Sequence of chain 1.C:
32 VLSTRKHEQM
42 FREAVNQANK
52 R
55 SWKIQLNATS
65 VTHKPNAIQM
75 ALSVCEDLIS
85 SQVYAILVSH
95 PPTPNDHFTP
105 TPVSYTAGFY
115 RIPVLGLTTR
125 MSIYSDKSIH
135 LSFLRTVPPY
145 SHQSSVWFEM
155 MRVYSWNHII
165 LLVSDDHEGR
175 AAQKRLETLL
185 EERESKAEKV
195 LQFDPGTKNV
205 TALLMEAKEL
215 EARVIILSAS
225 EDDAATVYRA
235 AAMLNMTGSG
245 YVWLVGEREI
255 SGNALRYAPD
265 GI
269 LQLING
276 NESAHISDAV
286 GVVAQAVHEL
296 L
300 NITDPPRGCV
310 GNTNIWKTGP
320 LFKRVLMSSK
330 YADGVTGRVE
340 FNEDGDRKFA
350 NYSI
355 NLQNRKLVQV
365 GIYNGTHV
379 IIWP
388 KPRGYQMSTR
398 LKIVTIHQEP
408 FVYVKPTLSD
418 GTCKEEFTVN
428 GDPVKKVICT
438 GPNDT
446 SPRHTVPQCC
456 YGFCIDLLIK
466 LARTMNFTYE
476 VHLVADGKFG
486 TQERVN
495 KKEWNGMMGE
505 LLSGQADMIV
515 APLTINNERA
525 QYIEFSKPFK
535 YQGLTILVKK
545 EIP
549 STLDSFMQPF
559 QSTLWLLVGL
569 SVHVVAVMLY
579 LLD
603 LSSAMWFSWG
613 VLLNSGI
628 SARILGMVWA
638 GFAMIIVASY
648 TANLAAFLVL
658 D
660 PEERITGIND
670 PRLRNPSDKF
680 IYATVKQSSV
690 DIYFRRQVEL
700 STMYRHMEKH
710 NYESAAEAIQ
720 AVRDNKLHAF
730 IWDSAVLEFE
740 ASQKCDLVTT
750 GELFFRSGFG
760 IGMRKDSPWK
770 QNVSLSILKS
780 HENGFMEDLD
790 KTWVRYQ

The protein below binds the small molecule below.
Small molecule (SMILES): CC(=O)N[C@@H]1[C@@H](O)[C@H](O)[C@@H](CO)O[C@H]1O

Binding-site contacts:
Ligand atom O4 contacts residue GLY336 of chain 1.C at 3.6 Å.
Ligand atom C1 contacts residue ASN368 of chain 1.C at 1.4 Å.
Ligand atom C6 contacts residue GLY336 of chain 1.C at 4.4 Å.
Ligand atom O5 contacts residue ASN368 of chain 1.C at 2.4 Å (h-bond).
Ligand atom C8 contacts residue ASN368 of chain 1.C at 4.1 Å.
Ligand atom C3 contacts residue ASN350 of chain 1.C at 3.5 Å.
Ligand atom C7 contacts residue ASN350 of chain 1.C at 4.1 Å.
Ligand atom C8 contacts residue ASN350 of chain 1.C at 3.8 Å.
Ligand atom C5 contacts residue ASN368 of chain 1.C at 3.7 Å.
Ligand atom C7 contacts residue ASN368 of chain 1.C at 3.1 Å.
Ligand atom N2 contacts residue ASN368 of chain 1.C at 2.9 Å (h-bond).
Ligand atom C5 contacts residue GLY336 of chain 1.C at 4.2 Å.
Ligand atom C4 contacts residue ASN368 of chain 1.C at 4.2 Å.
Ligand atom C2 contacts residue ASN368 of chain 1.C at 2.5 Å.
Ligand atom C3 contacts residue ASN368 of chain 1.C at 3.8 Å.
Ligand atom C2 contacts residue ASN350 of chain 1.C at 3.7 Å.
Ligand atom O3 contacts residue ASN350 of chain 1.C at 3.4 Å (h-bond).
Ligand atom C8 contacts residue TYR351 of chain 1.C at 4.2 Å (hydrophobic).
Ligand atom C1 contacts residue ASN350 of chain 1.C at 3.9 Å.
Ligand atom N2 contacts residue ASN350 of chain 1.C at 3.2 Å (h-bond).
Ligand atom O7 contacts residue ASN368 of chain 1.C at 3.0 Å (h-bond).